Binding-site contacts:
Ligand atom O3' contacts residue LYS682 of chain 21.A at 3.1 Å (salt-bridge).
Ligand atom C2 contacts residue TRP201 of chain 21.A at 3.9 Å (hydrophobic).
Ligand atom C4' contacts residue TRP201 of chain 21.A at 4.3 Å (hydrophobic).
Ligand atom C2' contacts residue TRP201 of chain 21.A at 3.6 Å (hydrophobic).
Ligand atom C1' contacts residue LYS682 of chain 21.A at 4.5 Å.
Ligand atom N1 contacts residue TRP201 of chain 21.A at 4.0 Å.
Ligand atom O2 contacts residue TRP201 of chain 21.A at 4.3 Å.
Ligand atom O4' contacts residue TRP201 of chain 21.A at 4.5 Å.
Ligand atom C5 contacts residue TRP201 of chain 21.A at 3.4 Å (hydrophobic).
Ligand atom N3 contacts residue TRP201 of chain 21.A at 3.6 Å.
Ligand atom C1' contacts residue TRP201 of chain 21.A at 4.5 Å (hydrophobic).
Ligand atom OP1 contacts residue PRO423 of chain 21.A at 3.6 Å.
Ligand atom O2 contacts residue LYS682 of chain 21.A at 4.2 Å.
Ligand atom N4 contacts residue ASP199 of chain 21.A at 4.0 Å.
Ligand atom C3' contacts residue TRP201 of chain 21.A at 4.1 Å (hydrophobic).
Ligand atom C5' contacts residue TRP201 of chain 21.A at 3.5 Å (hydrophobic).
Ligand atom N4 contacts residue TRP201 of chain 21.A at 3.8 Å.
Ligand atom C6 contacts residue TRP201 of chain 21.A at 3.5 Å (hydrophobic).
Ligand atom N4 contacts residue GLY198 of chain 21.A at 3.8 Å.
Ligand atom O2 contacts residue LEU197 of chain 21.A at 4.0 Å.
Ligand atom O5' contacts residue TRP201 of chain 21.A at 3.6 Å.
Ligand atom C4 contacts residue TRP201 of chain 21.A at 3.3 Å (hydrophobic).
Ligand atom C3' contacts residue LYS682 of chain 21.A at 3.8 Å.
Ligand atom C2' contacts residue LYS682 of chain 21.A at 3.6 Å.

Sequence of chain 21.A:
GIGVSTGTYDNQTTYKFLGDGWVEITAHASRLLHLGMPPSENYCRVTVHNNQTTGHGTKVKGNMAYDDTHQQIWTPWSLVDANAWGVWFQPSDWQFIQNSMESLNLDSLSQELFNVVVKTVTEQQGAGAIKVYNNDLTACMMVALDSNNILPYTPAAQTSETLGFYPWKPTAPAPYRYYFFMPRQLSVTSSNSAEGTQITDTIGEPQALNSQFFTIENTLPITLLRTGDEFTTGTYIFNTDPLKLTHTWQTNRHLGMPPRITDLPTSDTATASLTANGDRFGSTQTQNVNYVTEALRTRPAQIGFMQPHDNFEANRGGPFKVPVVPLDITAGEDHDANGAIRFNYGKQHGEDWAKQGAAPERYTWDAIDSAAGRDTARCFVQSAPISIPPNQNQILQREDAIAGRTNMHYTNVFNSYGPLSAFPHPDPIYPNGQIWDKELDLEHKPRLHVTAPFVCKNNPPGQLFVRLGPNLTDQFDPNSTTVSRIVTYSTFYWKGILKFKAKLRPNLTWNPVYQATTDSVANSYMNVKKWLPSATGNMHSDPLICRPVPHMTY

The small molecule below binds the protein below.
Small molecule (SMILES): Nc1ccn([C@H]2C[C@H](O)[C@@H](COP(=O)(O)O)O2)c(=O)n1